This small molecule binds to this protein.
Small molecule (SMILES): CC(=O)N[C@@H]1[C@@H](O)[C@H](O)[C@@H](CO)O[C@H]1O

Sequence of chain 1.E:
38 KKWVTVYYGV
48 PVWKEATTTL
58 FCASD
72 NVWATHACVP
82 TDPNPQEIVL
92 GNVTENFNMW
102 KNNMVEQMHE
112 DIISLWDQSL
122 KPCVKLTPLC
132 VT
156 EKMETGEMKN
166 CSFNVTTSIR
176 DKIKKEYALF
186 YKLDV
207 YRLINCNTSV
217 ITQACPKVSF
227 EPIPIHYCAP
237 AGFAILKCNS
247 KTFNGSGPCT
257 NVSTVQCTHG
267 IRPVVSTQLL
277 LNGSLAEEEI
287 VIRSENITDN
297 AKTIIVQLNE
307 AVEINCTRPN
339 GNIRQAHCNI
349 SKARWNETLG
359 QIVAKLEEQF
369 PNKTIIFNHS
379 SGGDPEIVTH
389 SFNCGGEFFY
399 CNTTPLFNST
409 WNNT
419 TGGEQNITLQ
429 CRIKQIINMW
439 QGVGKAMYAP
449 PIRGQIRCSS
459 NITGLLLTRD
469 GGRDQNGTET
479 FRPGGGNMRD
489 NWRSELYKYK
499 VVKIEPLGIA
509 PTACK

Binding-site contacts:
Ligand atom O5 contacts residue ALA307 of chain 1.E at 4.0 Å.
Ligand atom N2 contacts residue ASN459 of chain 1.E at 2.9 Å (h-bond).
Ligand atom C3 contacts residue ASN459 of chain 1.E at 3.8 Å.
Ligand atom C4 contacts residue ASN459 of chain 1.E at 4.2 Å.
Ligand atom O7 contacts residue ASN278 of chain 1.E at 3.6 Å.
Ligand atom C5 contacts residue ASN459 of chain 1.E at 3.7 Å.
Ligand atom C8 contacts residue ARG268 of chain 1.E at 3.5 Å.
Ligand atom O7 contacts residue NAG1 of chain 1.GA at 3.3 Å.
Ligand atom C5 contacts residue ALA307 of chain 1.E at 4.5 Å (hydrophobic).
Ligand atom C7 contacts residue ASN459 of chain 1.E at 3.7 Å.
Ligand atom C2 contacts residue ASN459 of chain 1.E at 2.5 Å.
Ligand atom C8 contacts residue ASN278 of chain 1.E at 4.3 Å.
Ligand atom C1 contacts residue ASN459 of chain 1.E at 1.4 Å.
Ligand atom C6 contacts residue ALA307 of chain 1.E at 3.8 Å (hydrophobic).
Ligand atom C7 contacts residue ARG268 of chain 1.E at 4.5 Å.
Ligand atom O5 contacts residue ASN459 of chain 1.E at 2.4 Å (h-bond).
Ligand atom C7 contacts residue ASN278 of chain 1.E at 3.9 Å.
Ligand atom C8 contacts residue ASN459 of chain 1.E at 4.1 Å.